Sequence of chain 1.B:
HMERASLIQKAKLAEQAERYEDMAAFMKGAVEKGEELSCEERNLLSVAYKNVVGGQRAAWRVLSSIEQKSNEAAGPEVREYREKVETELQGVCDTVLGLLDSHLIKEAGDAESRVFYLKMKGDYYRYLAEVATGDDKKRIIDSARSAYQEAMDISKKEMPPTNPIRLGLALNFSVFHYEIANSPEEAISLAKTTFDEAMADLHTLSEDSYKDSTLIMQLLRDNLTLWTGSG

Binding-site contacts:
Ligand atom O contacts residue VAL181 of chain 1.B at 3.5 Å.
Ligand atom P contacts residue ARG59 of chain 1.B at 3.7 Å.
Ligand atom SG contacts residue LYS52 of chain 1.B at 3.7 Å.
Ligand atom P contacts residue TYR133 of chain 1.B at 3.8 Å.
Ligand atom C contacts residue ASN178 of chain 1.B at 3.5 Å.
Ligand atom O2P contacts residue ARG59 of chain 1.B at 3.1 Å (salt-bridge).
Ligand atom CZ contacts residue GLU185 of chain 1.B at 3.8 Å.
Ligand atom NH1 contacts residue ARG63 of chain 1.B at 3.8 Å.
Ligand atom O contacts residue ASN229 of chain 1.B at 3.1 Å (h-bond).
Ligand atom O2P contacts residue TYR133 of chain 1.B at 3.8 Å.
Ligand atom NE contacts residue GLU185 of chain 1.B at 3.2 Å (salt-bridge).
Ligand atom CG2 contacts residue LYS125 of chain 1.B at 3.5 Å.
Ligand atom CB contacts residue ASN178 of chain 1.B at 3.8 Å.
Ligand atom N contacts residue ASN229 of chain 1.B at 2.9 Å (h-bond).
Ligand atom CB contacts residue ASN229 of chain 1.B at 3.6 Å.
Ligand atom NH2 contacts residue ARG63 of chain 1.B at 3.2 Å (salt-bridge).
Ligand atom O3P contacts residue ARG59 of chain 1.B at 2.7 Å (salt-bridge).
Ligand atom CB contacts residue ASN178 of chain 1.B at 3.4 Å.
Ligand atom NE contacts residue VAL181 of chain 1.B at 3.7 Å.
Ligand atom O contacts residue LEU232 of chain 1.B at 3.5 Å.
Ligand atom NH2 contacts residue GLU185 of chain 1.B at 3.6 Å (salt-bridge).
Ligand atom CB contacts residue LYS125 of chain 1.B at 3.5 Å.
Ligand atom O3P contacts residue ARG132 of chain 1.B at 2.9 Å (salt-bridge).
Ligand atom CA contacts residue ASN229 of chain 1.B at 3.6 Å.
Ligand atom O contacts residue LYS52 of chain 1.B at 3.8 Å.
Ligand atom CA contacts residue ASN178 of chain 1.B at 3.9 Å.
Ligand atom CA contacts residue ASN178 of chain 1.B at 3.4 Å.
Ligand atom NH2 contacts residue ARG59 of chain 1.B at 3.5 Å (salt-bridge).
Ligand atom C contacts residue ASN229 of chain 1.B at 3.7 Å.
Ligand atom P contacts residue ARG132 of chain 1.B at 3.7 Å.
Ligand atom CA contacts residue ASN229 of chain 1.B at 3.8 Å.
Ligand atom OG1 contacts residue LYS125 of chain 1.B at 3.4 Å (salt-bridge).
Ligand atom O contacts residue LEU232 of chain 1.B at 3.4 Å.
Ligand atom O1P contacts residue ARG132 of chain 1.B at 3.0 Å (salt-bridge).
Ligand atom O2P contacts residue LYS52 of chain 1.B at 2.8 Å (salt-bridge).
Ligand atom CD contacts residue VAL181 of chain 1.B at 3.6 Å (hydrophobic).
Ligand atom O contacts residue LEU177 of chain 1.B at 3.5 Å.
Ligand atom O1P contacts residue TYR133 of chain 1.B at 2.6 Å (h-bond).
Ligand atom N contacts residue LEU232 of chain 1.B at 3.7 Å.
Ligand atom N contacts residue ASN178 of chain 1.B at 2.9 Å (h-bond).

A small-molecule ligand and the protein it binds are described below.
Small molecule (SMILES): CC(C)C[C@H](NC(=O)[C@H](CO)NC(=O)CN)C(=O)N[C@@H](CCCN=C(N)N)C(=O)N[C@@H](CCCN=C(N)N)C(=O)NCC(=O)N[C@@H](COP(=O)(O)O)C(=O)N[C@H](C(=O)N[C@H](C=O)CS)[C@@H](C)O